A protein and the small-molecule ligand that binds it are described below.
Small molecule (SMILES): CC(=O)N[C@@H]1[C@@H](O)[C@H](O)[C@@H](CO)O[C@H]1O

Binding-site contacts:
Ligand atom C1 contacts residue ASN620 of chain 1.C at 1.4 Å.
Ligand atom C7 contacts residue GLU619 of chain 1.C at 3.7 Å.
Ligand atom C2 contacts residue GLU619 of chain 1.C at 3.9 Å.
Ligand atom C4 contacts residue ASN620 of chain 1.C at 4.2 Å.
Ligand atom N2 contacts residue ASN620 of chain 1.C at 2.9 Å (h-bond).
Ligand atom C7 contacts residue ASN620 of chain 1.C at 4.0 Å.
Ligand atom C8 contacts residue SER523 of chain 1.C at 4.1 Å.
Ligand atom C2 contacts residue ASN620 of chain 1.C at 2.5 Å.
Ligand atom C8 contacts residue GLU619 of chain 1.C at 3.6 Å.
Ligand atom C3 contacts residue ASN620 of chain 1.C at 3.8 Å.
Ligand atom O7 contacts residue GLU619 of chain 1.C at 3.5 Å.
Ligand atom N2 contacts residue GLU619 of chain 1.C at 3.8 Å.
Ligand atom C5 contacts residue ASN620 of chain 1.C at 3.7 Å.
Ligand atom O5 contacts residue ASN620 of chain 1.C at 2.4 Å (h-bond).
Ligand atom C1 contacts residue GLU619 of chain 1.C at 4.3 Å.

Sequence of chain 1.C:
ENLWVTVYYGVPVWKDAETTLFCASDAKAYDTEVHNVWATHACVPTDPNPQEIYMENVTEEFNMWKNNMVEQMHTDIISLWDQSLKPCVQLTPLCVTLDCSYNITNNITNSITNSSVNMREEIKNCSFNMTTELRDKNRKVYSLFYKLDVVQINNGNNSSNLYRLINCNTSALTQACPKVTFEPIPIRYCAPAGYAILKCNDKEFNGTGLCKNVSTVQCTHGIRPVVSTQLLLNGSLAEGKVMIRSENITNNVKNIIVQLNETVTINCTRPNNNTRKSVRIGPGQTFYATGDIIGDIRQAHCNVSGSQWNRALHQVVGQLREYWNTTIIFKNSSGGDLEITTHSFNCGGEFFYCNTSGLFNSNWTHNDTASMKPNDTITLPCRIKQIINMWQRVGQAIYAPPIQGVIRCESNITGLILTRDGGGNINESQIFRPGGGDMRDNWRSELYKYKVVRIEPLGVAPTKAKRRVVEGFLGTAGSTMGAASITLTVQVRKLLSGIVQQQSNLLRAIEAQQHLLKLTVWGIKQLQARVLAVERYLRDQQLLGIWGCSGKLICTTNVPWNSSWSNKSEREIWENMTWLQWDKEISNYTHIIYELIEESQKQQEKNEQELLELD